A protein and the small-molecule ligand that binds it are described below.
Small molecule (SMILES): C#CCOP(=O)(O)OP(=O)(O)O

Sequence of chain 2.A:
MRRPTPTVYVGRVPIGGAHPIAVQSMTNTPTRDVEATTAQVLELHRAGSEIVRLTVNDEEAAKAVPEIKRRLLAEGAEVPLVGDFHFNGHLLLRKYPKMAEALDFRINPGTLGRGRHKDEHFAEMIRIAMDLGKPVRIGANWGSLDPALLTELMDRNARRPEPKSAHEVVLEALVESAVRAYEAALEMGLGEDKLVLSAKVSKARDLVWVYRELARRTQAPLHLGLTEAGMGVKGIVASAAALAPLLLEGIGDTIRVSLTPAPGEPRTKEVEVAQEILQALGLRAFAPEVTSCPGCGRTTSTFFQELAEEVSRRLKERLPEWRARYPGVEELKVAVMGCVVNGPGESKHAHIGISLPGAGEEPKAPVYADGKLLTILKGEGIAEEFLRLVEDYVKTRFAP

Binding-site contacts:
Ligand atom O15 contacts residue ARG56 of chain 1.A at 2.9 Å (salt-bridge).
Ligand atom O16 contacts residue THR231 of chain 1.A at 3.4 Å (h-bond).
Ligand atom P13 contacts residue ARG56 of chain 1.A at 4.0 Å.
Ligand atom O29 contacts residue ARG260 of chain 1.A at 3.0 Å (salt-bridge).
Ligand atom O14 contacts residue GLU232 of chain 1.A at 3.8 Å.
Ligand atom O15 contacts residue LYS204 of chain 1.A at 2.9 Å (salt-bridge).
Ligand atom O29 contacts residue ARG56 of chain 1.A at 3.7 Å.
Ligand atom P13 contacts residue LYS204 of chain 1.A at 3.8 Å.
Ligand atom P17 contacts residue ARG56 of chain 1.A at 3.7 Å.
Ligand atom C28 contacts residue ARG260 of chain 1.A at 4.0 Å.
Ligand atom C30 contacts residue SF41 of chain 2.B at 3.5 Å.
Ligand atom C27 contacts residue MET29 of chain 1.A at 4.0 Å (hydrophobic).
Ligand atom P13 contacts residue ARG260 of chain 1.A at 3.6 Å.
Ligand atom C30 contacts residue MET29 of chain 1.A at 3.4 Å (hydrophobic).
Ligand atom P17 contacts residue ARG141 of chain 1.A at 4.0 Å.
Ligand atom O18 contacts residue ARG141 of chain 1.A at 2.8 Å (salt-bridge).
Ligand atom O20 contacts residue ARG110 of chain 1.A at 2.9 Å (salt-bridge).
Ligand atom P17 contacts residue ARG110 of chain 1.A at 3.5 Å.
Ligand atom O18 contacts residue LYS204 of chain 1.A at 2.8 Å (salt-bridge).
Ligand atom C30 contacts residue ASP87 of chain 1.A at 3.7 Å.
Ligand atom O19 contacts residue ARG110 of chain 1.A at 2.7 Å (salt-bridge).
Ligand atom P17 contacts residue LYS204 of chain 1.A at 3.8 Å.
Ligand atom P13 contacts residue SER262 of chain 1.A at 3.4 Å.
Ligand atom O18 contacts residue ARG110 of chain 1.A at 3.8 Å.
Ligand atom O20 contacts residue LYS204 of chain 1.A at 3.9 Å.
Ligand atom O16 contacts residue LYS204 of chain 1.A at 3.6 Å.
Ligand atom P13 contacts residue THR231 of chain 1.A at 3.7 Å.
Ligand atom P17 contacts residue ASN145 of chain 1.A at 3.8 Å.
Ligand atom O18 contacts residue ARG56 of chain 1.A at 3.4 Å (salt-bridge).
Ligand atom C27 contacts residue SF41 of chain 2.B at 3.4 Å.
Ligand atom O14 contacts residue SER262 of chain 1.A at 2.7 Å (h-bond).
Ligand atom O15 contacts residue ARG260 of chain 1.A at 3.0 Å (salt-bridge).
Ligand atom O20 contacts residue ASN145 of chain 1.A at 2.9 Å (h-bond).
Ligand atom C30 contacts residue CYS300 of chain 2.A at 3.9 Å (hydrophobic).
Ligand atom O14 contacts residue THR231 of chain 1.A at 2.7 Å (h-bond).
Ligand atom C27 contacts residue ARG56 of chain 1.A at 4.1 Å.
Ligand atom O19 contacts residue ARG56 of chain 1.A at 2.9 Å (salt-bridge).
Ligand atom O15 contacts residue SER262 of chain 1.A at 3.2 Å (h-bond).
Ligand atom O16 contacts residue ASN145 of chain 1.A at 3.5 Å (h-bond).
Ligand atom C28 contacts residue SF41 of chain 2.B at 3.8 Å.

Sequence of chain 1.A:
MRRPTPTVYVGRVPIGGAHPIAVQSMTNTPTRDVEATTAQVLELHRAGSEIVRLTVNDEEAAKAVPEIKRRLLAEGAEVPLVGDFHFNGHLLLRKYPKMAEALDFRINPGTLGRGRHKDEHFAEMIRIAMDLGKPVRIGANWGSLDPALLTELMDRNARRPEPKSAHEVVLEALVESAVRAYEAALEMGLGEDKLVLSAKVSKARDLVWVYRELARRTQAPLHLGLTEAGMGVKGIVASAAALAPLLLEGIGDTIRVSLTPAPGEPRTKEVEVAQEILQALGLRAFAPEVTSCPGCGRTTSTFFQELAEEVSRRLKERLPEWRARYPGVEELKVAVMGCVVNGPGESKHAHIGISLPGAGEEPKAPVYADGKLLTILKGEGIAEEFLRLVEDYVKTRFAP